Sequence of chain 1.C:
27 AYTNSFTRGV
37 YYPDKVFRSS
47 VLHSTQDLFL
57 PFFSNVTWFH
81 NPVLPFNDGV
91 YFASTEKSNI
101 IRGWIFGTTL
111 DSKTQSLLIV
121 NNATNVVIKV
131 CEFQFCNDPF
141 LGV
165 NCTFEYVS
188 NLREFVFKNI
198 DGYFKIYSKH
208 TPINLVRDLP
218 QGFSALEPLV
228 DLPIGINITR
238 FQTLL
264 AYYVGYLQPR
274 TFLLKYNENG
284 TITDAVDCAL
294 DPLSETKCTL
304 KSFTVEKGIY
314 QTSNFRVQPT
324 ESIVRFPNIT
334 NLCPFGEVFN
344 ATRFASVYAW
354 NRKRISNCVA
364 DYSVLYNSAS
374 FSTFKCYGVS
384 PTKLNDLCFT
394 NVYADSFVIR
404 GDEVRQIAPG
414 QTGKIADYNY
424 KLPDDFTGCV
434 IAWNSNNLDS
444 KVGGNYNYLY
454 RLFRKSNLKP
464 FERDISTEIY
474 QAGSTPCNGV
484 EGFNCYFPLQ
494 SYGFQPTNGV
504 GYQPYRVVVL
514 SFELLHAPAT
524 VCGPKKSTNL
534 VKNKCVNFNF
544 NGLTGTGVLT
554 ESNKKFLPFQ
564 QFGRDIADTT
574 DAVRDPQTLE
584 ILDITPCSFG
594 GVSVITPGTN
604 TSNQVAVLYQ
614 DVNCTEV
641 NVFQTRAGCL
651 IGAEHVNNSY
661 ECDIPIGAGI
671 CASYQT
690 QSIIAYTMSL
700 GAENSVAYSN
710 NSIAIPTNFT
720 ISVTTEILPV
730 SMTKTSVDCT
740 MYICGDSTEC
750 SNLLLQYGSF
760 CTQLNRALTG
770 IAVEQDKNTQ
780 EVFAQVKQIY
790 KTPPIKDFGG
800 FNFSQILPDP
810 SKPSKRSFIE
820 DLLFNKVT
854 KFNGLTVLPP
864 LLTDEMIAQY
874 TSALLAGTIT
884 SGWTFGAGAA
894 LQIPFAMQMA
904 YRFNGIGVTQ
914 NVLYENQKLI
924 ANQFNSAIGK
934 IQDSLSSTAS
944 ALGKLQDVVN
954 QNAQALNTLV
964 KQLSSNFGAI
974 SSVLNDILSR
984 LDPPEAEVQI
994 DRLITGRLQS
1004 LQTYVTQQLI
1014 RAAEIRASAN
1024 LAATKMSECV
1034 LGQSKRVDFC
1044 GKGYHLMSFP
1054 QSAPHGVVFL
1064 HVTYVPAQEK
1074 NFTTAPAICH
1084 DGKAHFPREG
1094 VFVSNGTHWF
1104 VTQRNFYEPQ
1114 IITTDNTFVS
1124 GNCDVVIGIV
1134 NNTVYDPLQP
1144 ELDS

Sequence of chain 1.B:
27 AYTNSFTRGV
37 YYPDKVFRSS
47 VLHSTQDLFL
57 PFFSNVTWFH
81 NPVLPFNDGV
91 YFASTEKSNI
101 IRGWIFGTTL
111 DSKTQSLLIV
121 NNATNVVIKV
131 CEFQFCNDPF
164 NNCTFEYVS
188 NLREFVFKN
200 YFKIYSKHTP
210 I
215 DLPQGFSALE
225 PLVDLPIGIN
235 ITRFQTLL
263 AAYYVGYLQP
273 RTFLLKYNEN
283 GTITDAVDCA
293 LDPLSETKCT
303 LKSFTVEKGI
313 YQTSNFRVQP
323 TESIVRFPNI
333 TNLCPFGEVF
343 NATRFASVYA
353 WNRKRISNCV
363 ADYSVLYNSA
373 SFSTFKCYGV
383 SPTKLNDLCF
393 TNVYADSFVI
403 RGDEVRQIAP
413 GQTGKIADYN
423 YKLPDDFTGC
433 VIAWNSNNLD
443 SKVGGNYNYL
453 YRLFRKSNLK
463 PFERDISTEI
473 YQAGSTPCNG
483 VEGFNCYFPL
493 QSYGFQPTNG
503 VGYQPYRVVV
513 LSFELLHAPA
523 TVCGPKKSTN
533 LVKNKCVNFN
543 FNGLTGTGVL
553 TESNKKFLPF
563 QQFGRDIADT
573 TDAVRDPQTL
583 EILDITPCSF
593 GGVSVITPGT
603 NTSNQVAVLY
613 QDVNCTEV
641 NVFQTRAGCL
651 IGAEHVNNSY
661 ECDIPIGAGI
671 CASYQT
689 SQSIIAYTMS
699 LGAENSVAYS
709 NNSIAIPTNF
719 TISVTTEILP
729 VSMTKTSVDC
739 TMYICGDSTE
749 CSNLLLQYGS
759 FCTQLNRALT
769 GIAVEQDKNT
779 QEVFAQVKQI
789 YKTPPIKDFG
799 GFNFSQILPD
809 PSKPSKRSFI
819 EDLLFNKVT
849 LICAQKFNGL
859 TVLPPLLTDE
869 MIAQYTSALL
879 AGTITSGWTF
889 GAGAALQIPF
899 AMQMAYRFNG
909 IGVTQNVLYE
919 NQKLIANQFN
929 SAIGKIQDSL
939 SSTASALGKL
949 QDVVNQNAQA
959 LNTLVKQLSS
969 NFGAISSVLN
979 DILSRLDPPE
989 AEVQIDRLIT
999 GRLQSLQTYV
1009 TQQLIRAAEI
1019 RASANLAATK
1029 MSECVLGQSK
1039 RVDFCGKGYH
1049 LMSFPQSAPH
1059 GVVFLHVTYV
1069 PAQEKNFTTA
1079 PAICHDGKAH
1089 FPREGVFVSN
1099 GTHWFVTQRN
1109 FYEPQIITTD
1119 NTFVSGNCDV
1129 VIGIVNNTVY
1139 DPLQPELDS

Binding-site contacts:
Ligand atom C8 contacts residue GLU1072 of chain 1.B at 3.4 Å.
Ligand atom C5 contacts residue ALA706 of chain 1.B at 3.8 Å (hydrophobic).
Ligand atom C5 contacts residue ASN1074 of chain 1.B at 3.6 Å.
Ligand atom C1 contacts residue GLN895 of chain 1.C at 4.2 Å.
Ligand atom O6 contacts residue ALA706 of chain 1.B at 3.7 Å.
Ligand atom C8 contacts residue LYS1073 of chain 1.B at 4.3 Å.
Ligand atom O5 contacts residue ASN1074 of chain 1.B at 2.3 Å (h-bond).
Ligand atom C2 contacts residue ASN1074 of chain 1.B at 2.5 Å.
Ligand atom C8 contacts residue ASN1074 of chain 1.B at 4.1 Å.
Ligand atom N2 contacts residue ASN1074 of chain 1.B at 2.9 Å (h-bond).
Ligand atom C6 contacts residue ALA706 of chain 1.B at 4.4 Å (hydrophobic).
Ligand atom O7 contacts residue ASN1074 of chain 1.B at 4.5 Å.
Ligand atom C7 contacts residue ASN1074 of chain 1.B at 3.9 Å.
Ligand atom C3 contacts residue ASN1074 of chain 1.B at 3.8 Å.
Ligand atom C4 contacts residue ASN1074 of chain 1.B at 4.2 Å.
Ligand atom C1 contacts residue ASN1074 of chain 1.B at 1.4 Å.

This small molecule binds to this protein.
Small molecule (SMILES): CC(=O)N[C@@H]1[C@@H](O)[C@H](O)[C@@H](CO)O[C@H]1O